Binding-site contacts:
Ligand atom O10 contacts residue LEU62 of chain 29.F at 3.2 Å.
Ligand atom N5 contacts residue ASN272 of chain 29.F at 3.2 Å (h-bond).
Ligand atom C10 contacts residue ASN272 of chain 29.F at 3.9 Å.
Ligand atom O8 contacts residue ASN272 of chain 29.F at 3.3 Å (h-bond).
Ligand atom O1B contacts residue ASN272 of chain 29.F at 3.4 Å (h-bond).
Ligand atom C9 contacts residue GLN278 of chain 29.F at 3.3 Å.
Ligand atom C11 contacts residue ASN272 of chain 29.F at 3.6 Å.
Ligand atom C8 contacts residue LYS68 of chain 29.F at 3.5 Å.
Ligand atom O1A contacts residue ASN272 of chain 29.F at 4.1 Å.
Ligand atom O4 contacts residue ASP74 of chain 28.F at 4.0 Å.
Ligand atom C11 contacts residue PHE65 of chain 29.F at 4.0 Å (hydrophobic).
Ligand atom O8 contacts residue THR276 of chain 29.F at 3.9 Å.
Ligand atom O8 contacts residue LYS68 of chain 29.F at 3.1 Å.
Ligand atom C6 contacts residue ASN272 of chain 29.F at 3.6 Å.
Ligand atom O9 contacts residue GLN278 of chain 29.F at 4.1 Å.
Ligand atom C10 contacts residue GLN278 of chain 29.F at 4.1 Å.
Ligand atom C9 contacts residue LEU67 of chain 29.F at 3.4 Å (hydrophobic).
Ligand atom C11 contacts residue LEU62 of chain 29.F at 3.9 Å (hydrophobic).
Ligand atom N5 contacts residue GLN278 of chain 29.F at 3.9 Å.
Ligand atom C11 contacts residue THR276 of chain 29.F at 3.2 Å.
Ligand atom C11 contacts residue GLN278 of chain 29.F at 3.5 Å.
Ligand atom C9 contacts residue LYS68 of chain 29.F at 3.6 Å.
Ligand atom C6 contacts residue LYS68 of chain 29.F at 4.0 Å.
Ligand atom C11 contacts residue PHE270 of chain 29.F at 3.9 Å (hydrophobic).
Ligand atom O7 contacts residue LEU62 of chain 29.F at 3.9 Å.
Ligand atom C1 contacts residue ASN272 of chain 29.F at 3.9 Å.
Ligand atom O1B contacts residue LYS68 of chain 29.F at 3.0 Å (salt-bridge).
Ligand atom O10 contacts residue PHE75 of chain 28.F at 3.9 Å.
Ligand atom C11 contacts residue PHE75 of chain 28.F at 3.5 Å (hydrophobic).
Ligand atom O1A contacts residue SER274 of chain 29.F at 3.8 Å.
Ligand atom C11 contacts residue HIS138 of chain 30.F at 3.1 Å.
Ligand atom C1 contacts residue THR276 of chain 29.F at 3.1 Å.
Ligand atom O1B contacts residue THR276 of chain 29.F at 2.4 Å (h-bond).
Ligand atom O9 contacts residue LEU67 of chain 29.F at 2.3 Å.
Ligand atom C7 contacts residue GLN278 of chain 29.F at 3.9 Å.
Ligand atom C10 contacts residue LEU62 of chain 29.F at 3.6 Å (hydrophobic).
Ligand atom O8 contacts residue GLN278 of chain 29.F at 3.5 Å (h-bond).
Ligand atom O1A contacts residue THR276 of chain 29.F at 3.3 Å (h-bond).
Ligand atom C8 contacts residue GLN278 of chain 29.F at 3.7 Å.
Ligand atom O9 contacts residue LYS68 of chain 29.F at 2.5 Å (salt-bridge).

This small molecule binds to this protein.
Small molecule (SMILES): CC(=O)N[C@H]1[C@H]([C@H](O)[C@H](O)CO)O[C@@](O[C@H](CO)[C@@H](O)[C@@H]2O[C@@H](C(=O)O)C[C@H](O)[C@H]2NC(C)=O)(C(=O)O)C[C@@H]1O

Sequence of chain 28.F:
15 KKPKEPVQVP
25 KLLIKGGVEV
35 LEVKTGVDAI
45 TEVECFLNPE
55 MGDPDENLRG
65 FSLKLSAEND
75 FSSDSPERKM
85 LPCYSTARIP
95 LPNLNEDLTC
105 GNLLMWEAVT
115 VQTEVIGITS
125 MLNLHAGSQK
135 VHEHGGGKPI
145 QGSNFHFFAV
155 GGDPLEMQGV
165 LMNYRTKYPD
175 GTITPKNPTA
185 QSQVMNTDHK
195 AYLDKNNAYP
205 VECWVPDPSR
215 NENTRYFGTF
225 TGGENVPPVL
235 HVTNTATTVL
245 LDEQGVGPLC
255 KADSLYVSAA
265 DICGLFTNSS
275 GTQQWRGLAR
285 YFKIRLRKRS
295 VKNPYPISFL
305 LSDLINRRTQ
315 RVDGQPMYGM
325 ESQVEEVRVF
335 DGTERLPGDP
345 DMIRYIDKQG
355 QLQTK

Sequence of chain 29.F:
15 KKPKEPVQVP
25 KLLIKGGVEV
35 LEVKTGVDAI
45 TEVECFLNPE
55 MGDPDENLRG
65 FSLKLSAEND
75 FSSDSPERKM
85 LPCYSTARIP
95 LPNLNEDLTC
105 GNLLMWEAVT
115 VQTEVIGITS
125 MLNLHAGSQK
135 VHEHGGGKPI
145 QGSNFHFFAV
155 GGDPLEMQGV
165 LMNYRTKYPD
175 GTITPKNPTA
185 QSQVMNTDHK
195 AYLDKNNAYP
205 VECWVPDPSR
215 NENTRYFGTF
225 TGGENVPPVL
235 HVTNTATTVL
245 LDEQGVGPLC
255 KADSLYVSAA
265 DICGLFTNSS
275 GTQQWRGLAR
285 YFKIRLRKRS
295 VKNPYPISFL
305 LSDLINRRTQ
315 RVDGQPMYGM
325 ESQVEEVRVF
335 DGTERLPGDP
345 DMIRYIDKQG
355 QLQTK

Sequence of chain 30.F:
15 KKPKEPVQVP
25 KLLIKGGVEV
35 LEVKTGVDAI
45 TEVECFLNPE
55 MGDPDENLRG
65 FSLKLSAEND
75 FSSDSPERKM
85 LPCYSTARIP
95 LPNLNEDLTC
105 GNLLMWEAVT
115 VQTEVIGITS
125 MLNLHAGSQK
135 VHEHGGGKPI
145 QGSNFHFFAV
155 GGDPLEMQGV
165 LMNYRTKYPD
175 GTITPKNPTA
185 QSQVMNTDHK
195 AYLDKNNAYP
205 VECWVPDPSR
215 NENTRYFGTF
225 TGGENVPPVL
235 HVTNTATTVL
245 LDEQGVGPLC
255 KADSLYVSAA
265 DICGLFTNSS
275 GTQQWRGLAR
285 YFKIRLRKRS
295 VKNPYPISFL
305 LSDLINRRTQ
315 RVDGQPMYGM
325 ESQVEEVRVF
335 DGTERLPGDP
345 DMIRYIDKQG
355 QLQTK